Sequence of chain 1.A:
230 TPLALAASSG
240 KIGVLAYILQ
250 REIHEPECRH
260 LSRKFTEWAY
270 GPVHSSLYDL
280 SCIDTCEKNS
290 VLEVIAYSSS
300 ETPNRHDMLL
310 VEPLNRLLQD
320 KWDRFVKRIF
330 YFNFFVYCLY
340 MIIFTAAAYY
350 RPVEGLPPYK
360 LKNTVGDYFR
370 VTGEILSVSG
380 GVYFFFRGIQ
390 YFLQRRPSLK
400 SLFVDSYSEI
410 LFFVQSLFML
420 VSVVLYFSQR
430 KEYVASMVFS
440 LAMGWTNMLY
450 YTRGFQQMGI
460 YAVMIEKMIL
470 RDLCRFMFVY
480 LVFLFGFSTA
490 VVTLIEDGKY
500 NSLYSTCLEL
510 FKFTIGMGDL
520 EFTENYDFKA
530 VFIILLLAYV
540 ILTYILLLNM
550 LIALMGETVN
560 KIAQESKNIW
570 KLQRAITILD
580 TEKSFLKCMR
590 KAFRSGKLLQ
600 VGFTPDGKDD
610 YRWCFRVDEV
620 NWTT

Binding-site contacts:
Ligand atom C11 contacts residue ARG429 of chain 1.A at 2.8 Å.
Ligand atom C15 contacts residue LEU424 of chain 1.A at 4.5 Å (hydrophobic).
Ligand atom O12 contacts residue ARG429 of chain 1.A at 3.4 Å (salt-bridge).
Ligand atom C16 contacts residue 6O91 of chain 1.Y at 3.4 Å.
Ligand atom C25 contacts residue LEU424 of chain 1.A at 4.5 Å (hydrophobic).
Ligand atom C13 contacts residue ARG429 of chain 1.A at 3.9 Å.
Ligand atom C23 contacts residue LEU424 of chain 1.A at 4.4 Å (hydrophobic).
Ligand atom C15 contacts residue 6O91 of chain 1.Y at 4.4 Å.
Ligand atom C18 contacts residue 6O91 of chain 1.Y at 4.1 Å.
Ligand atom C17 contacts residue LEU424 of chain 1.A at 4.1 Å (hydrophobic).
Ligand atom C18 contacts residue LEU424 of chain 1.A at 4.2 Å (hydrophobic).
Ligand atom O12 contacts residue 6O91 of chain 1.Y at 4.5 Å.
Ligand atom C10 contacts residue ARG429 of chain 1.A at 4.1 Å.
Ligand atom C02 contacts residue 6O91 of chain 1.Y at 4.2 Å.
Ligand atom C17 contacts residue 6O91 of chain 1.Y at 4.1 Å.
Ligand atom O20 contacts residue ARG429 of chain 1.A at 4.2 Å.
Ligand atom C14 contacts residue 6O91 of chain 1.Y at 4.3 Å.
Ligand atom C22 contacts residue LEU424 of chain 1.A at 4.1 Å (hydrophobic).
Ligand atom C09 contacts residue ARG429 of chain 1.A at 4.4 Å.
Ligand atom C22 contacts residue SER427 of chain 1.A at 4.0 Å.
Ligand atom C24 contacts residue VAL423 of chain 1.A at 3.9 Å (hydrophobic).
Ligand atom C26 contacts residue VAL423 of chain 1.A at 4.5 Å (hydrophobic).
Ligand atom C24 contacts residue LEU424 of chain 1.A at 3.8 Å (hydrophobic).
Ligand atom C14 contacts residue ARG429 of chain 1.A at 3.9 Å.
Ligand atom C21 contacts residue SER427 of chain 1.A at 4.2 Å.
Ligand atom O20 contacts residue SER427 of chain 1.A at 3.6 Å.

The small molecule below binds the protein below.
Small molecule (SMILES): CCCCCC(=O)OC[C@@H](COP(=O)(O)OCCN)OC(=O)CCCCC